Sequence of chain 1.A:
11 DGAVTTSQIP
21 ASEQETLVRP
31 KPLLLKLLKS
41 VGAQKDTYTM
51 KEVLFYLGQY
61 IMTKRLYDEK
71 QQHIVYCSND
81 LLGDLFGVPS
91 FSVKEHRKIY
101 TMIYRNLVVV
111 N

A small-molecule ligand and the protein it binds are described below.
Small molecule (SMILES): O=C(O)CCC(=O)NCCCCCCOC(=O)c1[nH]c2cc(Cl)ccc2c1-c1c(-c2ccc(F)cc2)ncn1Cc1ccc(Cl)cc1

Sequence of chain 1.D:
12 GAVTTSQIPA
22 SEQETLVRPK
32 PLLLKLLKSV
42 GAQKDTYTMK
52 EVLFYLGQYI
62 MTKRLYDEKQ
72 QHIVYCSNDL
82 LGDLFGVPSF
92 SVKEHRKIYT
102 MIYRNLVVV

Binding-site contacts:
Ligand atom N49 contacts residue LEU54 of chain 1.A at 2.7 Å (h-bond).
Ligand atom O28 contacts residue LYS94 of chain 1.D at 3.8 Å.
Ligand atom C41 contacts residue 6GG1 of chain 1.H at 3.8 Å.
Ligand atom CL2 contacts residue HIS96 of chain 1.A at 3.7 Å.
Ligand atom C24 contacts residue 6GG1 of chain 1.H at 3.7 Å.
Ligand atom C10 contacts residue VAL93 of chain 1.A at 3.6 Å (hydrophobic).
Ligand atom O2 contacts residue VAL14 of chain 1.A at 3.4 Å.
Ligand atom C46 contacts residue GLY58 of chain 1.A at 3.5 Å.
Ligand atom C39 contacts residue MET62 of chain 1.D at 3.6 Å (hydrophobic).
Ligand atom C39 contacts residue GLY58 of chain 1.A at 3.7 Å.
Ligand atom F contacts residue ILE61 of chain 1.A at 3.3 Å.
Ligand atom C58 contacts residue ILE61 of chain 1.A at 3.7 Å (hydrophobic).
Ligand atom C19 contacts residue 6GG1 of chain 1.H at 3.5 Å.
Ligand atom O26 contacts residue LYS94 of chain 1.D at 3.6 Å.
Ligand atom C60 contacts residue VAL14 of chain 1.A at 3.8 Å (hydrophobic).
Ligand atom C10 contacts residue HIS96 of chain 1.A at 3.3 Å.
Ligand atom C11 contacts residue VAL93 of chain 1.A at 3.6 Å (hydrophobic).
Ligand atom N16 contacts residue 6GG1 of chain 1.H at 3.3 Å (h-bond).
Ligand atom N49 contacts residue GLY58 of chain 1.A at 3.3 Å.
Ligand atom CL1 contacts residue ILE61 of chain 1.A at 3.8 Å.
Ligand atom C18 contacts residue 6GG1 of chain 1.H at 3.6 Å.
Ligand atom CL1 contacts residue ILE99 of chain 1.A at 3.7 Å.
Ligand atom F contacts residue MET62 of chain 1.A at 3.6 Å.
Ligand atom C3 contacts residue TYR67 of chain 1.D at 3.5 Å (hydrophobic).
Ligand atom N20 contacts residue 6GG1 of chain 1.H at 3.0 Å (h-bond).
Ligand atom F contacts residue TYR67 of chain 1.A at 3.1 Å.
Ligand atom CL2 contacts residue LEU54 of chain 1.A at 3.5 Å.
Ligand atom C21 contacts residue 6GG1 of chain 1.H at 3.7 Å.
Ligand atom C57 contacts residue ILE61 of chain 1.A at 3.6 Å (hydrophobic).
Ligand atom C38 contacts residue MET62 of chain 1.D at 3.7 Å (hydrophobic).
Ligand atom C46 contacts residue LEU54 of chain 1.A at 3.3 Å (hydrophobic).
Ligand atom C5 contacts residue GLN72 of chain 1.D at 3.6 Å.
Ligand atom C40 contacts residue ILE61 of chain 1.A at 3.6 Å (hydrophobic).
Ligand atom C56 contacts residue GLY58 of chain 1.A at 3.6 Å.
Ligand atom C12 contacts residue TYR67 of chain 1.D at 3.7 Å (hydrophobic).
Ligand atom C11 contacts residue HIS96 of chain 1.A at 3.4 Å.
Ligand atom C56 contacts residue LEU54 of chain 1.A at 3.3 Å (hydrophobic).
Ligand atom C42 contacts residue 6GG1 of chain 1.H at 3.4 Å.
Ligand atom C17 contacts residue 6GG1 of chain 1.H at 3.4 Å.
Ligand atom C23 contacts residue 6GG1 of chain 1.H at 3.4 Å.